The protein below binds the small molecule below.
Small molecule (SMILES): Cc1cc(N)nc(COCC[C@@H](CN)OCc2cc(C)cc(N)n2)c1

Binding-site contacts:
Ligand atom C12 contacts residue HEM1 of chain 1.B at 3.4 Å.
Ligand atom C02 contacts residue TYR357 of chain 1.A at 3.9 Å (hydrophobic).
Ligand atom O09 contacts residue TRP329 of chain 1.A at 3.7 Å.
Ligand atom C10 contacts residue HEM1 of chain 1.B at 3.2 Å.
Ligand atom N22 contacts residue TYR239 of chain 1.A at 3.7 Å.
Ligand atom C27 contacts residue GLY237 of chain 1.A at 3.6 Å.
Ligand atom N22 contacts residue HEM1 of chain 1.B at 3.5 Å.
Ligand atom N02 contacts residue TYR357 of chain 1.A at 3.4 Å.
Ligand atom C23 contacts residue HEM1 of chain 1.B at 3.4 Å.
Ligand atom N01 contacts residue HEM1 of chain 1.B at 3.6 Å (h-bond).
Ligand atom N14 contacts residue HEM1 of chain 1.B at 2.7 Å (h-bond).
Ligand atom C28 contacts residue GLU243 of chain 1.A at 3.6 Å.
Ligand atom C12 contacts residue GLU243 of chain 1.A at 3.9 Å.
Ligand atom C11 contacts residue ILE218 of chain 1.A at 3.7 Å (hydrophobic).
Ligand atom N01 contacts residue HIS128 of chain 1.A at 3.9 Å.
Ligand atom C25 contacts residue ILE218 of chain 1.A at 3.7 Å (hydrophobic).
Ligand atom C22 contacts residue GLU243 of chain 1.A at 3.7 Å.
Ligand atom C22 contacts residue TRP238 of chain 1.A at 3.8 Å (hydrophobic).
Ligand atom C13 contacts residue GLU243 of chain 1.A at 3.9 Å.
Ligand atom C22 contacts residue HEM1 of chain 1.B at 3.6 Å.
Ligand atom N22 contacts residue PRO216 of chain 1.A at 3.9 Å.
Ligand atom N22 contacts residue GLU243 of chain 1.A at 2.9 Å (salt-bridge).
Ligand atom C27 contacts residue PHE235 of chain 1.A at 3.6 Å (hydrophobic).
Ligand atom O29 contacts residue HEM1 of chain 1.B at 3.6 Å.
Ligand atom O09 contacts residue HEM1 of chain 1.B at 2.9 Å (h-bond).
Ligand atom C27 contacts residue HEM1 of chain 1.B at 3.4 Å.
Ligand atom C26 contacts residue GLU243 of chain 1.A at 3.6 Å.
Ligand atom N22 contacts residue TRP238 of chain 1.A at 2.7 Å (h-bond).
Ligand atom C27 contacts residue ASN236 of chain 1.A at 3.8 Å.
Ligand atom N21 contacts residue HEM1 of chain 1.B at 3.7 Å.
Ligand atom N21 contacts residue GLU243 of chain 1.A at 2.8 Å (salt-bridge).
Ligand atom O29 contacts residue GLU243 of chain 1.A at 3.1 Å (salt-bridge).
Ligand atom C13 contacts residue HEM1 of chain 1.B at 3.2 Å.
Ligand atom N14 contacts residue GLU243 of chain 1.A at 2.9 Å (salt-bridge).
Ligand atom C23 contacts residue GLY237 of chain 1.A at 3.9 Å.
Ligand atom C26 contacts residue HEM1 of chain 1.B at 3.8 Å.
Ligand atom C28 contacts residue HEM1 of chain 1.B at 3.4 Å.
Ligand atom N01 contacts residue TYR357 of chain 1.A at 3.8 Å.
Ligand atom C25 contacts residue HEM1 of chain 1.B at 3.9 Å.
Ligand atom C24 contacts residue HEM1 of chain 1.B at 3.8 Å.

Sequence of chain 1.A:
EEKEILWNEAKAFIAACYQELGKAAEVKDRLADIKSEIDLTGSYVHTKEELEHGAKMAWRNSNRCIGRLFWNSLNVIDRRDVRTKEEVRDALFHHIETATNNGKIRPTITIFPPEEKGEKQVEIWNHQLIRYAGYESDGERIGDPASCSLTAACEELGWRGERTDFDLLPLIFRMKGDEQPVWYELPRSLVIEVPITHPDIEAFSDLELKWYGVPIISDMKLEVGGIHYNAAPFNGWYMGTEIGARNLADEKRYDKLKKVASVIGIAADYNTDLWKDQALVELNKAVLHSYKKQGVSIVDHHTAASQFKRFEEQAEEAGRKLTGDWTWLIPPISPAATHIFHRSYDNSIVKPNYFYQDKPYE